Binding-site contacts:
Ligand atom C6 contacts residue ARG171 of chain 1.B at 3.4 Å.
Ligand atom C9 contacts residue GLY169 of chain 1.B at 3.2 Å.
Ligand atom C7 contacts residue ARG171 of chain 1.B at 3.1 Å.
Ligand atom C5 contacts residue THR167 of chain 1.B at 3.4 Å.
Ligand atom C5 contacts residue LEU381 of chain 1.B at 3.7 Å (hydrophobic).
Ligand atom C10 contacts residue LEU381 of chain 1.B at 3.9 Å (hydrophobic).
Ligand atom C8 contacts residue ILE168 of chain 1.B at 3.6 Å (hydrophobic).
Ligand atom C11 contacts residue ARG171 of chain 1.B at 3.6 Å.
Ligand atom C10 contacts residue LEU112 of chain 1.B at 3.8 Å (hydrophobic).
Ligand atom OAB contacts residue ARG88 of chain 1.C at 3.9 Å.
Ligand atom C8 contacts residue LEU381 of chain 1.B at 3.5 Å (hydrophobic).
Ligand atom C14 contacts residue ALA146 of chain 1.B at 4.2 Å (hydrophobic).
Ligand atom C6 contacts residue ASN81 of chain 1.B at 3.6 Å.
Ligand atom C6 contacts residue THR166 of chain 1.B at 3.3 Å.
Ligand atom C14 contacts residue THR166 of chain 1.B at 3.4 Å.
Ligand atom C14 contacts residue GLU141 of chain 1.B at 4.0 Å.
Ligand atom C10 contacts residue ARG88 of chain 1.C at 3.5 Å.
Ligand atom C5 contacts residue THR166 of chain 1.B at 3.9 Å.
Ligand atom OAB contacts residue MET186 of chain 1.B at 4.1 Å.
Ligand atom C7 contacts residue ARG88 of chain 1.C at 3.2 Å.
Ligand atom C11 contacts residue LEU381 of chain 1.B at 3.9 Å (hydrophobic).
Ligand atom C9 contacts residue ILE168 of chain 1.B at 3.8 Å (hydrophobic).
Ligand atom C11 contacts residue ARG88 of chain 1.C at 4.0 Å.
Ligand atom C5 contacts residue ASN81 of chain 1.B at 3.7 Å.
Ligand atom OAB contacts residue LEU112 of chain 1.B at 3.8 Å.
Ligand atom C11 contacts residue ALA80 of chain 1.B at 3.7 Å (hydrophobic).
Ligand atom C7 contacts residue GLY169 of chain 1.B at 3.7 Å.
Ligand atom C7 contacts residue ILE168 of chain 1.B at 4.2 Å (hydrophobic).
Ligand atom OAB contacts residue GLY411 of chain 1.B at 3.9 Å.
Ligand atom C5 contacts residue GLU141 of chain 1.B at 3.9 Å.
Ligand atom C9 contacts residue ARG88 of chain 1.C at 3.1 Å.
Ligand atom C8 contacts residue GLY169 of chain 1.B at 3.2 Å.
Ligand atom C8 contacts residue ARG88 of chain 1.C at 3.8 Å.
Ligand atom C14 contacts residue THR167 of chain 1.B at 2.8 Å.
Ligand atom C6 contacts residue THR167 of chain 1.B at 3.9 Å.
Ligand atom C14 contacts residue MET143 of chain 1.B at 4.0 Å (hydrophobic).
Ligand atom C7 contacts residue LEU381 of chain 1.B at 4.3 Å (hydrophobic).
Ligand atom C14 contacts residue ASN81 of chain 1.B at 3.3 Å.
Ligand atom C8 contacts residue ARG171 of chain 1.B at 4.2 Å.
Ligand atom C9 contacts residue LEU381 of chain 1.B at 4.1 Å (hydrophobic).

Sequence of chain 1.B:
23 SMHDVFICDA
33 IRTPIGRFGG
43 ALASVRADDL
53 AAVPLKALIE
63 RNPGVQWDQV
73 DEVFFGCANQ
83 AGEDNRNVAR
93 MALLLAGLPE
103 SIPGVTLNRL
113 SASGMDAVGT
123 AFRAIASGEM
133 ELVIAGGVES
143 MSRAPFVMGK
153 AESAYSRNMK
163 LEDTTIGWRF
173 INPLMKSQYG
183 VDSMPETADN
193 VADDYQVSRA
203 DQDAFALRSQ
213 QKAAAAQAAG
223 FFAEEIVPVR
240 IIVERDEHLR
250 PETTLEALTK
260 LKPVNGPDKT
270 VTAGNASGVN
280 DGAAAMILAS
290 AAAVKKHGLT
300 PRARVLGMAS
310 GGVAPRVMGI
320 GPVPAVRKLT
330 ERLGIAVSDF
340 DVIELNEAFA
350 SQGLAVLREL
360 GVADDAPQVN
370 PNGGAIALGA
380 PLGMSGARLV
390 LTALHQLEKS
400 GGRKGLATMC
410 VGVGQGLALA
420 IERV

This small molecule binds to this protein.
Small molecule (SMILES): CCCCCCCC=O

Sequence of chain 1.C:
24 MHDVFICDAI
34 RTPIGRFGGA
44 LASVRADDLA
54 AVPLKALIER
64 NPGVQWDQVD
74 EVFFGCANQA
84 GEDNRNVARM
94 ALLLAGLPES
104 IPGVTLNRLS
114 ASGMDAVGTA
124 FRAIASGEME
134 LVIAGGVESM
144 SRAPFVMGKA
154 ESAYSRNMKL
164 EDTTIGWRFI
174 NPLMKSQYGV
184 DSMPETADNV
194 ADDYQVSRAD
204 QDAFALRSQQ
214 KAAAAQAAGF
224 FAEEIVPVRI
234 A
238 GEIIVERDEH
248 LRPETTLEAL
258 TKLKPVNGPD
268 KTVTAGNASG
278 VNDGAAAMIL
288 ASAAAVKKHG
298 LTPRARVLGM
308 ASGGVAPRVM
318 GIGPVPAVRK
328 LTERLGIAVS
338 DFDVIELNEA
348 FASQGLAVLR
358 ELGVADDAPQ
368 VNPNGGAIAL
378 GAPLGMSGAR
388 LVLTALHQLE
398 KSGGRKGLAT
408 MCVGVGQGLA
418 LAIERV